Sequence of chain 1.A:
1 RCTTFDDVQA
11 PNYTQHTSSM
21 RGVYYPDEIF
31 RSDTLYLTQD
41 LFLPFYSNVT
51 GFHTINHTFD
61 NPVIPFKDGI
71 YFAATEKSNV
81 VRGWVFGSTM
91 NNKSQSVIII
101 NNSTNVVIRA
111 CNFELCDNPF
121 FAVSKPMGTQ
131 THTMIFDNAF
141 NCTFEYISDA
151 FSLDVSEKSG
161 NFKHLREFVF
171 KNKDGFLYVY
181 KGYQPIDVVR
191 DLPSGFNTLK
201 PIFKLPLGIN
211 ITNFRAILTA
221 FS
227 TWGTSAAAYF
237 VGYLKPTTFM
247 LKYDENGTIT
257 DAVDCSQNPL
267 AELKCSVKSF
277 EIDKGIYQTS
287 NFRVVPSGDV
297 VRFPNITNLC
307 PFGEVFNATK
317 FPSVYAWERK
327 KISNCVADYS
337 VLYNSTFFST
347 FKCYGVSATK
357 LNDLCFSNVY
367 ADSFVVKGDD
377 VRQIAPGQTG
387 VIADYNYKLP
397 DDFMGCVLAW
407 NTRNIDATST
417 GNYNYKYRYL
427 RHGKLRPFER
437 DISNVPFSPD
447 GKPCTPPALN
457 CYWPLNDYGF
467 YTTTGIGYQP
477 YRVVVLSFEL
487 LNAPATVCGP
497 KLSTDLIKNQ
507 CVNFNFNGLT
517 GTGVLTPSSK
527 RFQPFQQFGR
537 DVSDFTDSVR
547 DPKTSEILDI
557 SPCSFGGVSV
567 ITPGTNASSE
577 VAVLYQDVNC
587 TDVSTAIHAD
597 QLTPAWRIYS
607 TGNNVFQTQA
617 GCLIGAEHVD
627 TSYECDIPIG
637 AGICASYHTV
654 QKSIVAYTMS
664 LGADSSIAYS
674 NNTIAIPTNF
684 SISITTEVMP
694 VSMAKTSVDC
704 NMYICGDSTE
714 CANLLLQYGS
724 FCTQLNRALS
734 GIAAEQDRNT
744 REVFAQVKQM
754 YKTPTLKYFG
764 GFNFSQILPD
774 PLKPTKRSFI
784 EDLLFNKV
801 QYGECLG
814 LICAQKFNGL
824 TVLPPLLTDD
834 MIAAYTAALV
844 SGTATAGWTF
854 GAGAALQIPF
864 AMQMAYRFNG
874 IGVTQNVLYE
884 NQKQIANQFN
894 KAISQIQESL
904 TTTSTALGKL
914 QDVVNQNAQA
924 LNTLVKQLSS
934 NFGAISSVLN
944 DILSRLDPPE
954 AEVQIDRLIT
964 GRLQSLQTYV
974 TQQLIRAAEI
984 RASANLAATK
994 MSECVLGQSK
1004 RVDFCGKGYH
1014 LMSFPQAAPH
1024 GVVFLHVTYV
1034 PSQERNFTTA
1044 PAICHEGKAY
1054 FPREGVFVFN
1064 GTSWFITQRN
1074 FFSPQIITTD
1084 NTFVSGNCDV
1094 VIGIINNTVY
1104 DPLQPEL

This protein binds this small molecule.
Small molecule (SMILES): CC(=O)N[C@H]1[C@H](O[C@H]2[C@H](O)[C@@H](NC(C)=O)CO[C@@H]2CO)O[C@H](CO)[C@@H](O)[C@@H]1O

Sequence of chain 1.B:
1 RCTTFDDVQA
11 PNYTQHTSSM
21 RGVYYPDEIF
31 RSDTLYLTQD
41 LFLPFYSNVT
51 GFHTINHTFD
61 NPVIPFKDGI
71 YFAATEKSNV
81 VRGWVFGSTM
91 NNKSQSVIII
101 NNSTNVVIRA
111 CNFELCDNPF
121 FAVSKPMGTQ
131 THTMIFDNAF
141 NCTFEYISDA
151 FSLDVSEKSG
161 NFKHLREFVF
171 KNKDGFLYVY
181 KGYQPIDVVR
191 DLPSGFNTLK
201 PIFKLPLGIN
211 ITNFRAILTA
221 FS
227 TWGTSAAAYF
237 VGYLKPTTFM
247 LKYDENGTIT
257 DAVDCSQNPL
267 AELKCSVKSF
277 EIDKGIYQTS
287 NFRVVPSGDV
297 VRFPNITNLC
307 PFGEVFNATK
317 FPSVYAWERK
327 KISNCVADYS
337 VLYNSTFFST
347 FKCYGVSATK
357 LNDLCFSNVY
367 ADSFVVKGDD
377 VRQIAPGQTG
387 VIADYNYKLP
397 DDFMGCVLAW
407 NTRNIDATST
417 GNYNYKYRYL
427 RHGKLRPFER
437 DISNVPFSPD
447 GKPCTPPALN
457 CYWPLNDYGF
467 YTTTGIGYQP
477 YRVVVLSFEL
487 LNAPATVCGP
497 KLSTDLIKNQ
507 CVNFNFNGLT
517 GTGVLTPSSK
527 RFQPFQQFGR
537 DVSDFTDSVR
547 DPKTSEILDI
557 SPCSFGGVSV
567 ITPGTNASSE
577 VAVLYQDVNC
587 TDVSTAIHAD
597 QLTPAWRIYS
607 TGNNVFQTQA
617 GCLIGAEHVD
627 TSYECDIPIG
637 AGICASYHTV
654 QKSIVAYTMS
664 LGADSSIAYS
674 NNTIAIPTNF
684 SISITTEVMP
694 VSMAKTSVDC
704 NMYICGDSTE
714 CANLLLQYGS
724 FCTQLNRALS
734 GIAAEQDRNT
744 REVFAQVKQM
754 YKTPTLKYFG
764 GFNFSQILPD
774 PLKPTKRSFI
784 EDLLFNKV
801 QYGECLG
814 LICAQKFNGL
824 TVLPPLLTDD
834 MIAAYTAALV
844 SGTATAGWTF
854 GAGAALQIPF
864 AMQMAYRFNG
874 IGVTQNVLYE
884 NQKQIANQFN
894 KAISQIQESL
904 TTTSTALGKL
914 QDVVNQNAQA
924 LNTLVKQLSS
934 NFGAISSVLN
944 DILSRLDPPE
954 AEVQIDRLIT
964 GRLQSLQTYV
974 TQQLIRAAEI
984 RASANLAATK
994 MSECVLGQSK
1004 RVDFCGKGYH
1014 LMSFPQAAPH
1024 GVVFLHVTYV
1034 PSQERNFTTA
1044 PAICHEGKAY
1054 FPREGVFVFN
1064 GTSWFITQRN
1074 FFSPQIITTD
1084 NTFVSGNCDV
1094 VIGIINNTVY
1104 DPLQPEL

Binding-site contacts:
Ligand atom N2 contacts residue ASN210 of chain 1.A at 2.8 Å (h-bond).
Ligand atom C5 contacts residue ASN210 of chain 1.A at 3.5 Å.
Ligand atom N2 contacts residue SER88 of chain 1.A at 4.3 Å.
Ligand atom C8 contacts residue SER94 of chain 1.A at 3.5 Å.
Ligand atom C7 contacts residue SER88 of chain 1.A at 3.3 Å.
Ligand atom C1 contacts residue ASN210 of chain 1.A at 1.4 Å.
Ligand atom O6 contacts residue ASN210 of chain 1.A at 4.4 Å.
Ligand atom N2 contacts residue ARG427 of chain 1.B at 3.8 Å.
Ligand atom C3 contacts residue ARG427 of chain 1.B at 4.0 Å.
Ligand atom C8 contacts residue ASN210 of chain 1.A at 3.9 Å.
Ligand atom C3 contacts residue ASN210 of chain 1.A at 3.9 Å.
Ligand atom C2 contacts residue ASN210 of chain 1.A at 2.6 Å.
Ligand atom O7 contacts residue ASN210 of chain 1.A at 4.0 Å.
Ligand atom O7 contacts residue SER88 of chain 1.A at 2.9 Å (h-bond).
Ligand atom O7 contacts residue THR89 of chain 1.A at 4.0 Å.
Ligand atom C8 contacts residue ASP437 of chain 1.B at 4.3 Å.
Ligand atom C6 contacts residue ASN210 of chain 1.A at 4.5 Å.
Ligand atom C4 contacts residue ASN210 of chain 1.A at 4.2 Å.
Ligand atom C8 contacts residue SER88 of chain 1.A at 3.5 Å.
Ligand atom C1 contacts residue ARG427 of chain 1.B at 4.1 Å.
Ligand atom O5 contacts residue ASN210 of chain 1.A at 2.2 Å (h-bond).
Ligand atom C7 contacts residue ASN210 of chain 1.A at 3.4 Å.
Ligand atom C2 contacts residue ARG427 of chain 1.B at 4.2 Å.
Ligand atom C7 contacts residue SER94 of chain 1.A at 4.4 Å.